The protein below binds the small molecule below.
Small molecule (SMILES): CC(=C(c1ccc(O)cc1)c1ccc(O)cc1)c1cccc(Nc2ccc(F)cc2)c1

Sequence of chain 1.B:
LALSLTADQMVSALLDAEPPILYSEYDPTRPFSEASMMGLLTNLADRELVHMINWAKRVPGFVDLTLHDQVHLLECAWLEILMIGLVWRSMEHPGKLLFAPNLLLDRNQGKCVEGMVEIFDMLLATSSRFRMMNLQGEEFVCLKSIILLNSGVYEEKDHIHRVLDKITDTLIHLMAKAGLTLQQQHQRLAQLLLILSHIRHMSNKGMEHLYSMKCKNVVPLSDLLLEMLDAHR

Binding-site contacts:
Ligand atom O29 contacts residue LEU243 of chain 1.B at 3.8 Å.
Ligand atom C21 contacts residue GLU56 of chain 1.B at 3.4 Å.
Ligand atom C31 contacts residue LEU49 of chain 1.B at 3.6 Å (hydrophobic).
Ligand atom O29 contacts residue THR50 of chain 1.B at 2.9 Å (h-bond).
Ligand atom C20 contacts residue GLU56 of chain 1.B at 3.4 Å.
Ligand atom C15 contacts residue HIS227 of chain 1.B at 3.4 Å.
Ligand atom C11 contacts residue MET46 of chain 1.B at 3.7 Å (hydrophobic).
Ligand atom C09 contacts residue HIS227 of chain 1.B at 3.9 Å.
Ligand atom C05 contacts residue LEU228 of chain 1.B at 3.8 Å (hydrophobic).
Ligand atom C04 contacts residue MET91 of chain 1.B at 4.0 Å (hydrophobic).
Ligand atom C11 contacts residue HIS227 of chain 1.B at 3.6 Å.
Ligand atom C30 contacts residue MET46 of chain 1.B at 4.0 Å (hydrophobic).
Ligand atom O22 contacts residue GLU56 of chain 1.B at 2.7 Å (salt-bridge).
Ligand atom C14 contacts residue HIS227 of chain 1.B at 3.1 Å.
Ligand atom C21 contacts residue LEU90 of chain 1.B at 3.8 Å (hydrophobic).
Ligand atom C26 contacts residue ALA53 of chain 1.B at 3.8 Å (hydrophobic).
Ligand atom C10 contacts residue MET46 of chain 1.B at 3.4 Å (hydrophobic).
Ligand atom O22 contacts residue ARG97 of chain 1.B at 3.1 Å (salt-bridge).
Ligand atom C30 contacts residue LEU49 of chain 1.B at 3.9 Å (hydrophobic).
Ligand atom C15 contacts residue MET124 of chain 1.B at 3.6 Å (hydrophobic).
Ligand atom C30 contacts residue THR50 of chain 1.B at 3.6 Å.
Ligand atom C12 contacts residue HIS227 of chain 1.B at 3.5 Å.
Ligand atom C04 contacts residue LEU87 of chain 1.B at 4.0 Å (hydrophobic).
Ligand atom C19 contacts residue LEU49 of chain 1.B at 3.9 Å (hydrophobic).
Ligand atom C10 contacts residue MET124 of chain 1.B at 3.8 Å (hydrophobic).
Ligand atom C23 contacts residue LEU94 of chain 1.B at 3.9 Å (hydrophobic).
Ligand atom C10 contacts residue HIS227 of chain 1.B at 3.8 Å.
Ligand atom C27 contacts residue ALA53 of chain 1.B at 3.7 Å (hydrophobic).
Ligand atom C01 contacts residue PHE107 of chain 1.B at 3.6 Å (hydrophobic).
Ligand atom C11 contacts residue MET231 of chain 1.B at 3.4 Å (hydrophobic).
Ligand atom O22 contacts residue LEU90 of chain 1.B at 3.6 Å.
Ligand atom C06 contacts residue GLY224 of chain 1.B at 3.5 Å.
Ligand atom C15 contacts residue GLY123 of chain 1.B at 3.8 Å.
Ligand atom N08 contacts residue MET124 of chain 1.B at 3.2 Å.
Ligand atom C28 contacts residue THR50 of chain 1.B at 3.7 Å.
Ligand atom C09 contacts residue MET124 of chain 1.B at 3.3 Å (hydrophobic).
Ligand atom N08 contacts residue ILE127 of chain 1.B at 4.0 Å.
Ligand atom C14 contacts residue GLU122 of chain 1.B at 3.5 Å.
Ligand atom C05 contacts residue GLY224 of chain 1.B at 3.5 Å.
Ligand atom C23 contacts residue LEU90 of chain 1.B at 3.2 Å (hydrophobic).